The protein below binds the small molecule below.
Small molecule (SMILES): CC1(C)S[C@H]([C@H](NC(=O)[C@H](N)c2ccccc2)C(=O)O)N[C@H]1C(=O)O

Binding-site contacts:
Ligand atom O3 contacts residue TRP66 of chain 1.B at 3.5 Å.
Ligand atom C13 contacts residue ZN1 of chain 1.M at 3.2 Å.
Ligand atom C16 contacts residue HIS223 of chain 1.B at 3.2 Å.
Ligand atom O2 contacts residue LEU191 of chain 1.B at 3.9 Å.
Ligand atom C13 contacts residue ASP97 of chain 1.B at 3.2 Å.
Ligand atom N2 contacts residue GLN96 of chain 1.B at 3.0 Å (h-bond).
Ligand atom O1 contacts residue HIS223 of chain 1.B at 3.0 Å (h-bond).
Ligand atom C9 contacts residue LEU38 of chain 1.B at 3.7 Å (hydrophobic).
Ligand atom O1 contacts residue LYS184 of chain 1.B at 3.1 Å (salt-bridge).
Ligand atom N3 contacts residue HIS223 of chain 1.B at 3.4 Å (h-bond).
Ligand atom C2 contacts residue LYS184 of chain 1.B at 3.3 Å.
Ligand atom O1 contacts residue CYS181 of chain 1.B at 3.3 Å.
Ligand atom OXT contacts residue HIS162 of chain 1.B at 2.9 Å.
Ligand atom N3 contacts residue ZN1 of chain 1.M at 2.1 Å.
Ligand atom OXT contacts residue HIS95 of chain 1.B at 3.0 Å (h-bond).
Ligand atom C2 contacts residue ZN1 of chain 1.M at 3.0 Å.
Ligand atom O2 contacts residue GLY192 of chain 1.B at 3.3 Å.
Ligand atom C10 contacts residue LEU38 of chain 1.B at 3.5 Å (hydrophobic).
Ligand atom C9 contacts residue MET40 of chain 1.B at 3.2 Å (hydrophobic).
Ligand atom O1 contacts residue ZN1 of chain 1.M at 2.2 Å.
Ligand atom O3 contacts residue GLN96 of chain 1.B at 3.5 Å.
Ligand atom C15 contacts residue HIS95 of chain 1.B at 3.4 Å.
Ligand atom C1 contacts residue ASN193 of chain 1.B at 3.6 Å.
Ligand atom C2 contacts residue HIS223 of chain 1.B at 3.8 Å.
Ligand atom C12 contacts residue ZN1 of chain 1.M at 3.0 Å.
Ligand atom O1 contacts residue HIS162 of chain 1.B at 3.9 Å.
Ligand atom O3 contacts residue ASP97 of chain 1.B at 3.5 Å (salt-bridge).
Ligand atom O2 contacts residue LYS184 of chain 1.B at 2.8 Å (salt-bridge).
Ligand atom C16 contacts residue ZN1 of chain 1.M at 3.6 Å.
Ligand atom C6 contacts residue ZN1 of chain 1.M at 3.8 Å.
Ligand atom O2 contacts residue HIS162 of chain 1.B at 3.9 Å.
Ligand atom O2 contacts residue ASN193 of chain 1.B at 3.0 Å (h-bond).
Ligand atom C2 contacts residue HIS162 of chain 1.B at 3.7 Å.
Ligand atom C10 contacts residue MET40 of chain 1.B at 3.8 Å (hydrophobic).
Ligand atom O4 contacts residue ASN193 of chain 1.B at 3.0 Å (h-bond).
Ligand atom C15 contacts residue ZN1 of chain 1.L at 3.3 Å.
Ligand atom C11 contacts residue TRP66 of chain 1.B at 3.6 Å (hydrophobic).
Ligand atom OXT contacts residue ZN1 of chain 1.L at 2.4 Å.
Ligand atom O4 contacts residue HIS95 of chain 1.B at 3.7 Å.
Ligand atom N3 contacts residue ASP97 of chain 1.B at 3.1 Å (salt-bridge).

Sequence of chain 1.B:
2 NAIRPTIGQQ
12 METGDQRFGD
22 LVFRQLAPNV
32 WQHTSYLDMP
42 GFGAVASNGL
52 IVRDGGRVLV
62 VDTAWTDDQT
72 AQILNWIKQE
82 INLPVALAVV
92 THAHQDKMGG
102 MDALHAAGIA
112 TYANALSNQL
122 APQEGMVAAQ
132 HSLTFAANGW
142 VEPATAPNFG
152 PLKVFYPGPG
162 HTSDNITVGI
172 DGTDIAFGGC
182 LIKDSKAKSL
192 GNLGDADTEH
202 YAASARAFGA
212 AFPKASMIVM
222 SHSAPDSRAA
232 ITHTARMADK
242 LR